Sequence of chain 1.A:
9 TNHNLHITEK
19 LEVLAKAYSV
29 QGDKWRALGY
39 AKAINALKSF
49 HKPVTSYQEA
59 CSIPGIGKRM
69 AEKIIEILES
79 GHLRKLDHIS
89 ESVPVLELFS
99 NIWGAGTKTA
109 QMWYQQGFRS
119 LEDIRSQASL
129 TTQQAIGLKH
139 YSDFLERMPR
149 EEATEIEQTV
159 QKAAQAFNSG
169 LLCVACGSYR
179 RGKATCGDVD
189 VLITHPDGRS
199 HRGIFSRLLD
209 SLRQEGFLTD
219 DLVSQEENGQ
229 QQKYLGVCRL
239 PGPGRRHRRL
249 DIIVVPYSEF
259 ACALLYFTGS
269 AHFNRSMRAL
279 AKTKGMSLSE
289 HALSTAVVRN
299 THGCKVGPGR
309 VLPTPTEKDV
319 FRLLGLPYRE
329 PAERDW

A small-molecule ligand and the protein it binds are described below.
Small molecule (SMILES): O=c1ccn([C@H]2C[C@H](O)[C@@H](CO[P](=O)(O)N[P](=O)(O)OP(=O)(O)O)O2)c(=O)[nH]1

Binding-site contacts:
Ligand atom O5' contacts residue DA6 of chain 1.C at 3.2 Å.
Ligand atom O4 contacts residue DA6 of chain 1.C at 3.2 Å (h-bond).
Ligand atom O1B contacts residue ARG179 of chain 1.A at 2.8 Å (salt-bridge).
Ligand atom O2B contacts residue NA1 of chain 1.F at 2.0 Å (h-bond).
Ligand atom PB contacts residue NA1 of chain 1.F at 3.1 Å.
Ligand atom PG contacts residue NA1 of chain 1.F at 3.4 Å.
Ligand atom O3' contacts residue GLY267 of chain 1.A at 3.5 Å.
Ligand atom O2B contacts residue ASP188 of chain 1.A at 3.0 Å (salt-bridge).
Ligand atom O2G contacts residue ARG145 of chain 1.A at 2.8 Å (salt-bridge).
Ligand atom O2G contacts residue GLY185 of chain 1.A at 2.8 Å (h-bond).
Ligand atom O1A contacts residue ASP188 of chain 1.A at 3.0 Å (salt-bridge).
Ligand atom O3' contacts residue ARG179 of chain 1.A at 3.7 Å.
Ligand atom O4' contacts residue DA6 of chain 1.C at 3.4 Å.
Ligand atom C2' contacts residue GLY267 of chain 1.A at 3.7 Å.
Ligand atom C6 contacts residue DA6 of chain 1.C at 3.5 Å.
Ligand atom C2' contacts residue TYR264 of chain 1.A at 3.2 Å (hydrophobic).
Ligand atom O1G contacts residue NA1 of chain 1.F at 2.2 Å (h-bond).
Ligand atom N3A contacts residue NA1 of chain 1.F at 3.6 Å (h-bond).
Ligand atom C4' contacts residue PHE265 of chain 1.A at 3.5 Å (hydrophobic).
Ligand atom O2B contacts residue GLY175 of chain 1.A at 3.3 Å.
Ligand atom O1G contacts residue GLY185 of chain 1.A at 3.7 Å.
Ligand atom O3' contacts residue THR266 of chain 1.A at 3.5 Å (h-bond).
Ligand atom PG contacts residue GLY185 of chain 1.A at 3.7 Å.
Ligand atom O1A contacts residue ASP186 of chain 1.A at 3.1 Å (salt-bridge).
Ligand atom O3G contacts residue ARG145 of chain 1.A at 3.4 Å (salt-bridge).
Ligand atom O2B contacts residue SER176 of chain 1.A at 3.0 Å (h-bond).
Ligand atom O2 contacts residue TYR264 of chain 1.A at 3.5 Å.
Ligand atom O2 contacts residue ASN272 of chain 1.A at 2.9 Å (h-bond).
Ligand atom C1' contacts residue ASN272 of chain 1.A at 3.6 Å.
Ligand atom PG contacts residue SER176 of chain 1.A at 3.7 Å.
Ligand atom C5 contacts residue DA6 of chain 1.C at 3.4 Å.
Ligand atom O1G contacts residue ASP186 of chain 1.A at 3.1 Å (salt-bridge).
Ligand atom O1B contacts residue SER176 of chain 1.A at 3.7 Å.
Ligand atom O2G contacts residue SER176 of chain 1.A at 2.8 Å (h-bond).
Ligand atom C1' contacts residue TYR264 of chain 1.A at 3.3 Å (hydrophobic).
Ligand atom PA contacts residue NA1 of chain 1.F at 3.2 Å.
Ligand atom O3B contacts residue NA1 of chain 1.F at 3.7 Å.
Ligand atom C2' contacts residue ASN272 of chain 1.A at 3.3 Å.
Ligand atom O1A contacts residue NA1 of chain 1.F at 2.1 Å (h-bond).
Ligand atom C4 contacts residue DA6 of chain 1.C at 3.4 Å.